A protein and the small-molecule ligand that binds it are described below.
Small molecule (SMILES): CC(=O)N[C@H]1[C@H](O[C@H]2[C@H](O)[C@@H](NC(C)=O)CO[C@@H]2CO)O[C@H](CO)[C@@H](O[C@@H]2O[C@H](CO[C@H]3O[C@H](CO)[C@@H](O)[C@H](O)[C@@H]3O)[C@@H](O)[C@H](O[C@H]3O[C@H](CO)[C@@H](O)[C@H](O)[C@@H]3O)[C@@H]2O)[C@@H]1O

Binding-site contacts:
Ligand atom C1 contacts residue ASN15 of chain 2.A at 4.2 Å.
Ligand atom C1 contacts residue TRP16 of chain 2.A at 4.3 Å (hydrophobic).
Ligand atom O6 contacts residue TRP16 of chain 2.A at 2.8 Å (h-bond).
Ligand atom C8 contacts residue THR7 of chain 2.A at 3.6 Å.
Ligand atom C8 contacts residue CYS8 of chain 2.A at 4.0 Å (hydrophobic).
Ligand atom C7 contacts residue ASN17 of chain 2.A at 3.5 Å.
Ligand atom C1 contacts residue ASN17 of chain 2.A at 1.4 Å.
Ligand atom C8 contacts residue THR11 of chain 2.A at 4.0 Å.
Ligand atom C8 contacts residue CYS18 of chain 2.A at 4.0 Å (hydrophobic).
Ligand atom O5 contacts residue ASN15 of chain 2.A at 4.3 Å.
Ligand atom C5 contacts residue ASN15 of chain 2.A at 4.1 Å.
Ligand atom C4 contacts residue ASN17 of chain 2.A at 4.2 Å.
Ligand atom C6 contacts residue TRP16 of chain 2.A at 4.0 Å (hydrophobic).
Ligand atom C3 contacts residue ASN17 of chain 2.A at 3.8 Å.
Ligand atom O7 contacts residue GLY3 of chain 2.A at 4.2 Å.
Ligand atom C2 contacts residue ASN17 of chain 2.A at 2.5 Å.
Ligand atom O6 contacts residue ASN15 of chain 2.A at 4.4 Å.
Ligand atom C7 contacts residue THR7 of chain 2.A at 4.3 Å.
Ligand atom C5 contacts residue TRP16 of chain 2.A at 4.3 Å (hydrophobic).
Ligand atom O7 contacts residue ASN17 of chain 2.A at 3.5 Å (h-bond).
Ligand atom O5 contacts residue TRP16 of chain 2.A at 3.7 Å.
Ligand atom N2 contacts residue ASN17 of chain 2.A at 3.0 Å (h-bond).
Ligand atom C5 contacts residue ASN17 of chain 2.A at 3.5 Å.
Ligand atom O5 contacts residue ASN17 of chain 2.A at 2.2 Å (h-bond).
Ligand atom O7 contacts residue GLY2 of chain 2.A at 4.3 Å.

Sequence of chain 2.A:
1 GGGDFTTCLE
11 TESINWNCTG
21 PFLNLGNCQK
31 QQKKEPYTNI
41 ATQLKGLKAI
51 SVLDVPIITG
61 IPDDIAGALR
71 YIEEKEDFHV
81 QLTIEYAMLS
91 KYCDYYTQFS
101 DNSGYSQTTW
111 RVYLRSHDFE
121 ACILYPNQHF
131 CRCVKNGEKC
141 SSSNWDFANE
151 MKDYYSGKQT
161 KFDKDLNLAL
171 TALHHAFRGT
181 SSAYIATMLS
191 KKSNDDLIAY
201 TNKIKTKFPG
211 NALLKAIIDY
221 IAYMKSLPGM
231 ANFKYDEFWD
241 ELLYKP